This protein binds this small molecule.
Small molecule (SMILES): CC(=O)N[C@@H]1[C@@H](O)[C@H](O)[C@@H](CO)O[C@H]1O

Binding-site contacts:
Ligand atom C7 contacts residue ILE761 of chain 1.D at 4.5 Å (hydrophobic).
Ligand atom C3 contacts residue ASN753 of chain 1.D at 3.8 Å.
Ligand atom C7 contacts residue ASN753 of chain 1.D at 3.8 Å.
Ligand atom O5 contacts residue ASN753 of chain 1.D at 2.4 Å (h-bond).
Ligand atom O7 contacts residue ASN753 of chain 1.D at 4.0 Å.
Ligand atom N2 contacts residue ILE761 of chain 1.D at 4.5 Å.
Ligand atom C8 contacts residue ASN753 of chain 1.D at 4.0 Å.
Ligand atom O7 contacts residue GLU754 of chain 1.D at 3.0 Å (salt-bridge).
Ligand atom N2 contacts residue ASN753 of chain 1.D at 2.9 Å (h-bond).
Ligand atom C7 contacts residue GLU754 of chain 1.D at 3.8 Å.
Ligand atom C5 contacts residue ASN753 of chain 1.D at 3.6 Å.
Ligand atom C4 contacts residue ASN753 of chain 1.D at 4.2 Å.
Ligand atom C8 contacts residue ILE761 of chain 1.D at 3.7 Å (hydrophobic).
Ligand atom C1 contacts residue ASN753 of chain 1.D at 1.4 Å.
Ligand atom C2 contacts residue ASN753 of chain 1.D at 2.5 Å.
Ligand atom C8 contacts residue GLU754 of chain 1.D at 3.9 Å.

Sequence of chain 1.D:
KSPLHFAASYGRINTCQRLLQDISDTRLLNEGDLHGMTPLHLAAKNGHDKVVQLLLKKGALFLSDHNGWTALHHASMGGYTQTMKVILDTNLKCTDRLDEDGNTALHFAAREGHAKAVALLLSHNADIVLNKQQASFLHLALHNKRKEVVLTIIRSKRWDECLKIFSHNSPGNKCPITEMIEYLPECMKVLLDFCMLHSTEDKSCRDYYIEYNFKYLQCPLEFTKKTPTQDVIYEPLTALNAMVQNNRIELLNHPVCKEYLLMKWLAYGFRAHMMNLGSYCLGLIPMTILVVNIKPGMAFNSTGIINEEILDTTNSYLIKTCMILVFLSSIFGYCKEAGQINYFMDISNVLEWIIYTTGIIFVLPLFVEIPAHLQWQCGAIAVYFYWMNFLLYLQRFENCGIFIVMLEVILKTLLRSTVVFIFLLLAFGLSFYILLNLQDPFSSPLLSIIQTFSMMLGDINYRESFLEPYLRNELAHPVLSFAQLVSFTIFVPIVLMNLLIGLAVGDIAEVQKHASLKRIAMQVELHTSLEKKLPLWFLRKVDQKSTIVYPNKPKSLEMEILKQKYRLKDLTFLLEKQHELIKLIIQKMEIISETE